This small molecule binds to this protein.
Small molecule (SMILES): Nc1nnc(-c2ccc(O)cc2)s1

Binding-site contacts:
Ligand atom C7 contacts residue LYS242 of chain 1.A at 4.4 Å.
Ligand atom C3 contacts residue GLN244 of chain 1.A at 4.2 Å.
Ligand atom N2 contacts residue LYS228 of chain 1.A at 4.3 Å.
Ligand atom C1 contacts residue TYR139 of chain 1.A at 3.8 Å (hydrophobic).
Ligand atom C7 contacts residue TYR139 of chain 1.A at 3.5 Å (hydrophobic).
Ligand atom C5 contacts residue THR240 of chain 1.A at 3.7 Å.
Ligand atom C7 contacts residue THR240 of chain 1.A at 4.0 Å.
Ligand atom C6 contacts residue THR240 of chain 1.A at 4.3 Å.
Ligand atom N2 contacts residue ASN226 of chain 1.A at 3.2 Å (h-bond).
Ligand atom N1 contacts residue ASN226 of chain 1.A at 4.3 Å.
Ligand atom C4 contacts residue LYS228 of chain 1.A at 3.7 Å.
Ligand atom C2 contacts residue TYR139 of chain 1.A at 4.1 Å (hydrophobic).
Ligand atom C6 contacts residue TYR139 of chain 1.A at 3.9 Å (hydrophobic).
Ligand atom S1 contacts residue LYS242 of chain 1.A at 3.8 Å.
Ligand atom N2 contacts residue TYR139 of chain 1.A at 3.6 Å.
Ligand atom N1 contacts residue LYS228 of chain 1.A at 3.8 Å.
Ligand atom C4 contacts residue THR240 of chain 1.A at 3.8 Å.
Ligand atom C8 contacts residue TYR139 of chain 1.A at 3.8 Å (hydrophobic).
Ligand atom N3 contacts residue TYR139 of chain 1.A at 4.4 Å.
Ligand atom N2 contacts residue THR240 of chain 1.A at 3.7 Å.
Ligand atom N3 contacts residue ASN226 of chain 1.A at 3.6 Å.
Ligand atom C8 contacts residue ASP241 of chain 1.A at 4.0 Å.
Ligand atom C7 contacts residue ASP241 of chain 1.A at 3.6 Å.
Ligand atom N2 contacts residue ALA227 of chain 1.A at 3.7 Å.
Ligand atom C2 contacts residue GLN244 of chain 1.A at 4.0 Å.
Ligand atom N2 contacts residue LYS242 of chain 1.A at 3.7 Å.
Ligand atom N1 contacts residue LYS242 of chain 1.A at 4.1 Å.
Ligand atom N2 contacts residue ASP241 of chain 1.A at 3.7 Å.
Ligand atom N1 contacts residue TYR139 of chain 1.A at 3.6 Å.
Ligand atom O1 contacts residue GLN244 of chain 1.A at 4.4 Å.
Ligand atom N1 contacts residue ALA227 of chain 1.A at 4.0 Å.
Ligand atom N1 contacts residue ASP241 of chain 1.A at 3.6 Å.
Ligand atom C6 contacts residue ASP241 of chain 1.A at 4.1 Å.
Ligand atom S1 contacts residue TYR139 of chain 1.A at 3.5 Å.
Ligand atom N3 contacts residue LYS242 of chain 1.A at 3.4 Å.
Ligand atom C8 contacts residue LYS242 of chain 1.A at 3.5 Å.
Ligand atom N1 contacts residue THR240 of chain 1.A at 3.1 Å (h-bond).
Ligand atom S1 contacts residue ASP241 of chain 1.A at 4.2 Å.
Ligand atom C8 contacts residue ASN226 of chain 1.A at 3.8 Å.
Ligand atom C5 contacts residue LYS228 of chain 1.A at 3.6 Å.

Sequence of chain 1.A:
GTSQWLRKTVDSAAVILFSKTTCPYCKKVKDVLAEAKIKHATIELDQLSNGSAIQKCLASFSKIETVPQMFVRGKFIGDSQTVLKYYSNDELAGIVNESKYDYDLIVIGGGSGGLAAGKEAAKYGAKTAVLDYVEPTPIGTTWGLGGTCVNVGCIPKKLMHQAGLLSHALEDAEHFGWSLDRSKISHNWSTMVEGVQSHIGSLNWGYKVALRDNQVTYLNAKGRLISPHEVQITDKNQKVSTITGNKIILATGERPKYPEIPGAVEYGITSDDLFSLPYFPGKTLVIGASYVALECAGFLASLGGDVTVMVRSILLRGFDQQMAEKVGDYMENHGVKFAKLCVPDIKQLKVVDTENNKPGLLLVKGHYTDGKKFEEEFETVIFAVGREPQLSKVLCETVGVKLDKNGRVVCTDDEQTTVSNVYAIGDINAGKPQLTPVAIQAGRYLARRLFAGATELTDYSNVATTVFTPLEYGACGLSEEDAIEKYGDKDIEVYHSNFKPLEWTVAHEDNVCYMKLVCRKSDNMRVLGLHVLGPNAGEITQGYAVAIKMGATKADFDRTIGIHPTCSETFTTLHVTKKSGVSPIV